Sequence of chain 1.C:
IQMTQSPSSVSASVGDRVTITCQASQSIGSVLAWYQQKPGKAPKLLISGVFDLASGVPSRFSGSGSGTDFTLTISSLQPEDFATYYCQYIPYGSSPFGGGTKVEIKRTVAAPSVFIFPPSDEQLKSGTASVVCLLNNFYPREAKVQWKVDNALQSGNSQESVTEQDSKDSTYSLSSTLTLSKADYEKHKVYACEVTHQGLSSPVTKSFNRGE

This protein binds this small molecule.
Small molecule (SMILES): CC(=O)N[C@H]1[C@H](O[C@H]2[C@H](O)[C@@H](NC(C)=O)CO[C@@H]2CO[C@@H]2O[C@@H](C)[C@@H](O)[C@@H](O)[C@@H]2O)O[C@H](CO)[C@@H](O)[C@@H]1O

Sequence of chain 1.A:
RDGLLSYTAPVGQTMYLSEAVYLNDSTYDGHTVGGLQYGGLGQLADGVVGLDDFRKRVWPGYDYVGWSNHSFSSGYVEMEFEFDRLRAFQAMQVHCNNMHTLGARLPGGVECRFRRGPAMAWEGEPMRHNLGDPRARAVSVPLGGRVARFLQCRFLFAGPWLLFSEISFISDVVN

Binding-site contacts:
Ligand atom O6 contacts residue ASN73 of chain 1.A at 4.5 Å.
Ligand atom C8 contacts residue PHE76 of chain 1.A at 3.8 Å (hydrophobic).
Ligand atom C8 contacts residue SER27 of chain 1.C at 3.5 Å.
Ligand atom C5 contacts residue ASN73 of chain 1.A at 3.6 Å.
Ligand atom N2 contacts residue HIS74 of chain 1.A at 3.5 Å.
Ligand atom C5 contacts residue ALA166 of chain 1.A at 4.1 Å (hydrophobic).
Ligand atom C3 contacts residue ASN73 of chain 1.A at 3.7 Å.
Ligand atom O3 contacts residue GLN26 of chain 1.C at 4.5 Å.
Ligand atom C7 contacts residue PHE76 of chain 1.A at 4.4 Å (hydrophobic).
Ligand atom O5 contacts residue GLN26 of chain 1.C at 4.4 Å.
Ligand atom C8 contacts residue HIS74 of chain 1.A at 3.7 Å.
Ligand atom O5 contacts residue ASN73 of chain 1.A at 2.3 Å (h-bond).
Ligand atom C5 contacts residue HIS74 of chain 1.A at 3.8 Å.
Ligand atom O5 contacts residue ASN73 of chain 1.A at 4.0 Å.
Ligand atom C6 contacts residue PHE165 of chain 1.A at 3.4 Å (hydrophobic).
Ligand atom C7 contacts residue ASN73 of chain 1.A at 3.4 Å.
Ligand atom O4 contacts residue ALA166 of chain 1.A at 3.7 Å.
Ligand atom C3 contacts residue HIS74 of chain 1.A at 3.9 Å.
Ligand atom O7 contacts residue ASN73 of chain 1.A at 4.0 Å.
Ligand atom C6 contacts residue ASN73 of chain 1.A at 3.5 Å.
Ligand atom O5 contacts residue ALA166 of chain 1.A at 3.8 Å.
Ligand atom N2 contacts residue ASN73 of chain 1.A at 2.9 Å (h-bond).
Ligand atom C1 contacts residue ASN73 of chain 1.A at 1.4 Å.
Ligand atom O7 contacts residue PHE76 of chain 1.A at 4.5 Å.
Ligand atom C5 contacts residue ASN73 of chain 1.A at 3.8 Å.
Ligand atom C2 contacts residue ASN73 of chain 1.A at 2.5 Å.
Ligand atom C1 contacts residue HIS74 of chain 1.A at 3.0 Å.
Ligand atom C2 contacts residue HIS74 of chain 1.A at 3.8 Å.
Ligand atom C8 contacts residue TYR89 of chain 1.C at 3.9 Å (hydrophobic).
Ligand atom N2 contacts residue SER27 of chain 1.C at 4.0 Å.
Ligand atom C7 contacts residue HIS74 of chain 1.A at 4.0 Å.
Ligand atom C8 contacts residue ASN73 of chain 1.A at 3.5 Å.
Ligand atom C4 contacts residue ASN73 of chain 1.A at 4.2 Å.
Ligand atom O5 contacts residue HIS74 of chain 1.A at 3.6 Å (h-bond).
Ligand atom C6 contacts residue ALA166 of chain 1.A at 3.5 Å (hydrophobic).
Ligand atom C7 contacts residue SER27 of chain 1.C at 4.3 Å.